Sequence of chain 48.C:
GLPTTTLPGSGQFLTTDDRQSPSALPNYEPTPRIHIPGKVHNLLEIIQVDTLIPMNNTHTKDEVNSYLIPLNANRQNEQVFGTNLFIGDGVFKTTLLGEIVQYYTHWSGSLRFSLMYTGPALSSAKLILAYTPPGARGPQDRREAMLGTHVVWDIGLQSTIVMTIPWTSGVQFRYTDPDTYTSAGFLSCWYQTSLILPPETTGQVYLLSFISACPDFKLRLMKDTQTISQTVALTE

Sequence of chain 48.A:
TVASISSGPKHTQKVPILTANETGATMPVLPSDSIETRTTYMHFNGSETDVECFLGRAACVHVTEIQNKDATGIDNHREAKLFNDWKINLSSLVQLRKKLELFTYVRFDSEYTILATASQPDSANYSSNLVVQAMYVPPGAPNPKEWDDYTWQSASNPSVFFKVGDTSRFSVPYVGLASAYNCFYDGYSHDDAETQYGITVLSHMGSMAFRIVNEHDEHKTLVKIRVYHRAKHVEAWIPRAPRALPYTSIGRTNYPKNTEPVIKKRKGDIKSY

This small molecule binds to this protein.
Small molecule (SMILES): Cc1cc(CCCCCCCOc2ccc(C3=N[C@@H](C)CO3)cc2)on1

Binding-site contacts:
Ligand atom C6C contacts residue VAL191 of chain 48.A at 3.2 Å (hydrophobic).
Ligand atom C31 contacts residue SER175 of chain 48.A at 3.6 Å.
Ligand atom C4C contacts residue TYR152 of chain 48.A at 3.8 Å (hydrophobic).
Ligand atom O1 contacts residue ALA24 of chain 48.C at 3.6 Å.
Ligand atom C5C contacts residue ILE104 of chain 48.A at 3.8 Å (hydrophobic).
Ligand atom C6B contacts residue TYR197 of chain 48.A at 3.7 Å (hydrophobic).
Ligand atom C4 contacts residue MET224 of chain 48.A at 3.8 Å (hydrophobic).
Ligand atom C3C contacts residue TYR128 of chain 48.A at 3.9 Å (hydrophobic).
Ligand atom C4C contacts residue ILE104 of chain 48.A at 3.9 Å (hydrophobic).
Ligand atom C5 contacts residue PHE186 of chain 48.A at 3.5 Å (hydrophobic).
Ligand atom CM1 contacts residue SER107 of chain 48.A at 3.9 Å.
Ligand atom C1C contacts residue TYR152 of chain 48.A at 4.0 Å (hydrophobic).
Ligand atom C4A contacts residue ASN198 of chain 48.A at 3.9 Å.
Ligand atom C7C contacts residue TYR197 of chain 48.A at 3.8 Å (hydrophobic).
Ligand atom C6B contacts residue LEU106 of chain 48.A at 4.0 Å (hydrophobic).
Ligand atom C31 contacts residue VAL176 of chain 48.A at 3.3 Å (hydrophobic).
Ligand atom C5B contacts residue TYR197 of chain 48.A at 3.8 Å (hydrophobic).
Ligand atom C4 contacts residue TYR152 of chain 48.A at 3.9 Å (hydrophobic).
Ligand atom O1B contacts residue TYR128 of chain 48.A at 3.9 Å.
Ligand atom C5B contacts residue LEU106 of chain 48.A at 3.8 Å (hydrophobic).
Ligand atom C2C contacts residue VAL188 of chain 48.A at 3.2 Å (hydrophobic).
Ligand atom C4B contacts residue LEU106 of chain 48.A at 4.0 Å (hydrophobic).
Ligand atom N2 contacts residue ALA24 of chain 48.C at 3.4 Å.
Ligand atom C2C contacts residue TYR152 of chain 48.A at 4.0 Å (hydrophobic).
Ligand atom N2 contacts residue PHE186 of chain 48.A at 3.7 Å.
Ligand atom O1 contacts residue TYR152 of chain 48.A at 3.9 Å.
Ligand atom C5C contacts residue TYR128 of chain 48.A at 3.5 Å (hydrophobic).
Ligand atom O1B contacts residue ILE104 of chain 48.A at 3.9 Å.
Ligand atom C31 contacts residue ALA150 of chain 48.A at 3.1 Å (hydrophobic).
Ligand atom O1 contacts residue VAL188 of chain 48.A at 3.8 Å.
Ligand atom C5 contacts residue TYR152 of chain 48.A at 3.8 Å (hydrophobic).
Ligand atom C3C contacts residue VAL188 of chain 48.A at 3.3 Å (hydrophobic).
Ligand atom C4 contacts residue PHE186 of chain 48.A at 3.6 Å (hydrophobic).
Ligand atom C3 contacts residue PRO174 of chain 48.A at 3.8 Å (hydrophobic).
Ligand atom N2 contacts residue PRO174 of chain 48.A at 3.9 Å.
Ligand atom O1 contacts residue PHE186 of chain 48.A at 3.5 Å.
Ligand atom C3 contacts residue PHE186 of chain 48.A at 3.8 Å (hydrophobic).
Ligand atom C7C contacts residue TYR128 of chain 48.A at 3.6 Å (hydrophobic).
Ligand atom C31 contacts residue PRO174 of chain 48.A at 3.4 Å (hydrophobic).
Ligand atom C7C contacts residue VAL191 of chain 48.A at 4.0 Å (hydrophobic).